Sequence of chain 1.A:
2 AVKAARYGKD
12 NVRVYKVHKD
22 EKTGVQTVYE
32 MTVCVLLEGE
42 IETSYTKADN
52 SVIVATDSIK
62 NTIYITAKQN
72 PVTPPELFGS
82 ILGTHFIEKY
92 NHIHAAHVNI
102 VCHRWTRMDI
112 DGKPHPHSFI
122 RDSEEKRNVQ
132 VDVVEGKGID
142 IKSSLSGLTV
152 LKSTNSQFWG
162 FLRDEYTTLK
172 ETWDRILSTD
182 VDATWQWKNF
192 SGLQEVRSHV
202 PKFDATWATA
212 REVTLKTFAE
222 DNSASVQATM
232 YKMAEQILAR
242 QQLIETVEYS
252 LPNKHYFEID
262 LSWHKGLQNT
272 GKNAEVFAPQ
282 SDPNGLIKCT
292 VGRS

Binding-site contacts:
Ligand atom O6 contacts residue ILE54 of chain 1.A at 3.8 Å.
Ligand atom N1 contacts residue PHE159 of chain 1.B at 3.5 Å.
Ligand atom O2 contacts residue PHE159 of chain 1.B at 3.9 Å.
Ligand atom C2 contacts residue ARG176 of chain 1.B at 3.0 Å.
Ligand atom N3 contacts residue ARG176 of chain 1.B at 2.5 Å (salt-bridge).
Ligand atom C6 contacts residue PHE159 of chain 1.B at 3.3 Å (hydrophobic).
Ligand atom OD1 contacts residue ALA56 of chain 1.A at 4.1 Å.
Ligand atom O2 contacts residue GLN228 of chain 1.B at 4.1 Å.
Ligand atom O6 contacts residue THR57 of chain 1.A at 3.7 Å.
Ligand atom C5 contacts residue THR57 of chain 1.A at 3.9 Å.
Ligand atom C4 contacts residue ASN254 of chain 1.B at 3.9 Å.
Ligand atom C4 contacts residue ARG176 of chain 1.B at 3.5 Å.
Ligand atom N4 contacts residue THR57 of chain 1.A at 4.1 Å.
Ligand atom OD2 contacts residue ARG176 of chain 1.B at 2.9 Å (salt-bridge).
Ligand atom OD1 contacts residue ASP58 of chain 1.A at 3.9 Å.
Ligand atom O2 contacts residue VAL227 of chain 1.B at 3.1 Å (h-bond).
Ligand atom C4 contacts residue PHE159 of chain 1.B at 3.2 Å (hydrophobic).
Ligand atom O2 contacts residue ARG176 of chain 1.B at 2.3 Å (salt-bridge).
Ligand atom N5 contacts residue PHE159 of chain 1.B at 3.6 Å.
Ligand atom O6 contacts residue TYR8 of chain 1.A at 4.1 Å.
Ligand atom OD1 contacts residue THR57 of chain 1.A at 3.4 Å (h-bond).
Ligand atom N5 contacts residue THR57 of chain 1.A at 2.7 Å (h-bond).
Ligand atom N3 contacts residue PHE159 of chain 1.B at 3.5 Å.
Ligand atom N4 contacts residue PHE159 of chain 1.B at 3.4 Å.
Ligand atom C2 contacts residue PHE159 of chain 1.B at 3.6 Å (hydrophobic).
Ligand atom N3 contacts residue ASN254 of chain 1.B at 3.5 Å (h-bond).
Ligand atom OD1 contacts residue PHE159 of chain 1.B at 3.7 Å.
Ligand atom N4 contacts residue ARG176 of chain 1.B at 3.7 Å.
Ligand atom C6 contacts residue GLN228 of chain 1.B at 3.8 Å.
Ligand atom N5 contacts residue ALA56 of chain 1.A at 3.3 Å.
Ligand atom OD2 contacts residue PHE159 of chain 1.B at 3.8 Å.
Ligand atom C2 contacts residue ASN254 of chain 1.B at 4.0 Å.
Ligand atom O6 contacts residue PHE159 of chain 1.B at 3.8 Å.
Ligand atom C6 contacts residue THR57 of chain 1.A at 4.0 Å.
Ligand atom O2 contacts residue SER226 of chain 1.B at 3.7 Å.
Ligand atom C5 contacts residue PHE159 of chain 1.B at 3.2 Å (hydrophobic).
Ligand atom OD2 contacts residue ASN254 of chain 1.B at 3.8 Å.
Ligand atom O6 contacts residue GLN228 of chain 1.B at 3.1 Å (h-bond).
Ligand atom N1 contacts residue GLN228 of chain 1.B at 3.5 Å (h-bond).
Ligand atom OD1 contacts residue LEU170 of chain 1.B at 3.8 Å.

Sequence of chain 1.B:
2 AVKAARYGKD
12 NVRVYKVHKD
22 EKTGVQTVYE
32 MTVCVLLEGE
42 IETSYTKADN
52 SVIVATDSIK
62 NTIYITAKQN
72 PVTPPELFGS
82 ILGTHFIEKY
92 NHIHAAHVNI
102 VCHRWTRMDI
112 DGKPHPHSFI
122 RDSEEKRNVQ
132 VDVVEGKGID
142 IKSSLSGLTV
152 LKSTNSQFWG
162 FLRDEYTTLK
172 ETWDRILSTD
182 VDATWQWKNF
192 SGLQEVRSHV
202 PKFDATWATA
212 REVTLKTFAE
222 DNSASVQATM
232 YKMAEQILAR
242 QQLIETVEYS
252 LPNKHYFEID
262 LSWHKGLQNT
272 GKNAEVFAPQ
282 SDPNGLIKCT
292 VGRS

The small molecule below binds the protein below.
Small molecule (SMILES): Nc1c([N+](=O)[O-])[nH]c(=O)[nH]c1=O